Binding-site contacts:
Ligand atom C5 contacts residue GLY44 of chain 1.C at 3.7 Å.
Ligand atom C2 contacts residue ASP46 of chain 1.C at 3.8 Å.
Ligand atom C3 contacts residue ASP46 of chain 1.C at 3.9 Å.
Ligand atom C7 contacts residue ASP46 of chain 1.C at 3.9 Å.
Ligand atom C8 contacts residue ILE42 of chain 1.C at 4.0 Å (hydrophobic).
Ligand atom O2 contacts residue GLY44 of chain 1.C at 3.6 Å (h-bond).
Ligand atom C1 contacts residue THR41 of chain 1.C at 4.3 Å.
Ligand atom C1 contacts residue GLY45 of chain 1.C at 4.0 Å.
Ligand atom C9 contacts residue ILE42 of chain 1.C at 4.0 Å (hydrophobic).
Ligand atom C4 contacts residue GLY44 of chain 1.C at 4.1 Å.
Ligand atom C2 contacts residue GLY45 of chain 1.C at 3.9 Å.
Ligand atom C6 contacts residue GLY45 of chain 1.C at 3.9 Å.
Ligand atom O2 contacts residue GLY45 of chain 1.C at 4.3 Å.
Ligand atom C9 contacts residue THR41 of chain 1.C at 4.2 Å.
Ligand atom C4 contacts residue GLY45 of chain 1.C at 3.3 Å.
Ligand atom C4 contacts residue ASP46 of chain 1.C at 4.5 Å.
Ligand atom N1 contacts residue THR41 of chain 1.C at 3.6 Å.
Ligand atom O1 contacts residue GLY45 of chain 1.C at 3.7 Å.
Ligand atom O2 contacts residue ILE42 of chain 1.C at 3.2 Å (h-bond).
Ligand atom C8 contacts residue GLY44 of chain 1.C at 4.4 Å.
Ligand atom O2 contacts residue THR41 of chain 1.C at 4.3 Å.
Ligand atom C8 contacts residue THR41 of chain 1.C at 3.9 Å.
Ligand atom O2 contacts residue GLY43 of chain 1.C at 4.5 Å.
Ligand atom C6 contacts residue THR41 of chain 1.C at 4.3 Å.
Ligand atom O1 contacts residue ASP46 of chain 1.C at 3.5 Å.
Ligand atom C5 contacts residue GLY45 of chain 1.C at 3.3 Å.
Ligand atom N2 contacts residue ILE42 of chain 1.C at 3.0 Å (h-bond).
Ligand atom C3 contacts residue GLY45 of chain 1.C at 3.5 Å.
Ligand atom C7 contacts residue GLY45 of chain 1.C at 3.6 Å.
Ligand atom C6 contacts residue GLY44 of chain 1.C at 4.3 Å.

Sequence of chain 1.C:
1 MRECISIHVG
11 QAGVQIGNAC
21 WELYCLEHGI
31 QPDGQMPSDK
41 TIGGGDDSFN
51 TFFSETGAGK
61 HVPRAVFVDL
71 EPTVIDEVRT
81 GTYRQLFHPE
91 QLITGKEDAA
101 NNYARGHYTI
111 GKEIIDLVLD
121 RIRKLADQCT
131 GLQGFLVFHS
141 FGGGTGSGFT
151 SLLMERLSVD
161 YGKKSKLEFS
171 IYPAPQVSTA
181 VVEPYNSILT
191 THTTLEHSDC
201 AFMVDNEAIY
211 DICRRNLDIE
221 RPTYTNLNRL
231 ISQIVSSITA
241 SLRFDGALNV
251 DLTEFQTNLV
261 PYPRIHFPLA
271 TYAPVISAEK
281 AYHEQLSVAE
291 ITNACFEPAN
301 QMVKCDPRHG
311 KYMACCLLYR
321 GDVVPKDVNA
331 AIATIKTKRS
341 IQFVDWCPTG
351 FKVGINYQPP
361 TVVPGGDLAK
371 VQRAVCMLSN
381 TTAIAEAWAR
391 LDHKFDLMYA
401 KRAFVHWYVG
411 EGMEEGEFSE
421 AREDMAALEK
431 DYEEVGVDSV

This protein binds this small molecule.
Small molecule (SMILES): COc1ccc(NC(=O)CN)cc1